Binding-site contacts:
Ligand atom O2A contacts residue SER162 of chain 1.A at 3.6 Å.
Ligand atom O1A contacts residue VAL163 of chain 1.A at 3.6 Å (h-bond).
Ligand atom O3D contacts residue VAL327 of chain 1.A at 3.0 Å (h-bond).
Ligand atom O2U contacts residue ASP123 of chain 1.A at 3.6 Å.
Ligand atom O4U contacts residue VAL122 of chain 1.A at 3.1 Å.
Ligand atom N3U contacts residue PRO121 of chain 1.A at 3.2 Å (h-bond).
Ligand atom O1A contacts residue GLY164 of chain 1.A at 3.5 Å (h-bond).
Ligand atom O4 contacts residue ASP305 of chain 1.A at 2.9 Å (salt-bridge).
Ligand atom O2D contacts residue PRO121 of chain 1.A at 3.5 Å.
Ligand atom O2U contacts residue PRO121 of chain 1.A at 3.3 Å.
Ligand atom O1E contacts residue LYS22 of chain 1.A at 3.0 Å (salt-bridge).
Ligand atom O4U contacts residue LEU124 of chain 1.A at 2.7 Å (h-bond).
Ligand atom C7 contacts residue ASN23 of chain 1.A at 3.5 Å.
Ligand atom C6U contacts residue PRO121 of chain 1.A at 3.5 Å (hydrophobic).
Ligand atom O4 contacts residue THR304 of chain 1.A at 3.6 Å.
Ligand atom N3U contacts residue ASP123 of chain 1.A at 2.6 Å (salt-bridge).
Ligand atom O1B contacts residue GLY164 of chain 1.A at 3.0 Å (h-bond).
Ligand atom C5U contacts residue PRO121 of chain 1.A at 3.1 Å (hydrophobic).
Ligand atom O2A contacts residue VAL163 of chain 1.A at 2.8 Å (h-bond).
Ligand atom O7 contacts residue ASN23 of chain 1.A at 3.1 Å.
Ligand atom C4U contacts residue PRO121 of chain 1.A at 2.9 Å (hydrophobic).
Ligand atom O1E contacts residue ASN23 of chain 1.A at 3.2 Å (h-bond).
Ligand atom C2U contacts residue ASP123 of chain 1.A at 3.5 Å.
Ligand atom O3 contacts residue ASP305 of chain 1.A at 3.4 Å (salt-bridge).
Ligand atom O4U contacts residue ASP123 of chain 1.A at 3.1 Å (salt-bridge).
Ligand atom O2B contacts residue ARG120 of chain 1.A at 3.0 Å (salt-bridge).
Ligand atom O2E contacts residue LYS22 of chain 1.A at 2.8 Å (salt-bridge).
Ligand atom O1A contacts residue SER162 of chain 1.A at 2.8 Å (h-bond).
Ligand atom C4 contacts residue ASP305 of chain 1.A at 3.6 Å.
Ligand atom O3 contacts residue ASN23 of chain 1.A at 3.5 Å (h-bond).
Ligand atom PA contacts residue VAL163 of chain 1.A at 3.6 Å.
Ligand atom C2U contacts residue PRO121 of chain 1.A at 3.6 Å (hydrophobic).
Ligand atom O4U contacts residue PRO121 of chain 1.A at 3.3 Å (h-bond).
Ligand atom C4U contacts residue ASP123 of chain 1.A at 3.4 Å.
Ligand atom O4 contacts residue PHE328 of chain 1.A at 3.4 Å.
Ligand atom C1E contacts residue LYS22 of chain 1.A at 3.3 Å.
Ligand atom C1E contacts residue ASN23 of chain 1.A at 3.7 Å.
Ligand atom O2D contacts residue ALA119 of chain 1.A at 2.7 Å (h-bond).
Ligand atom O2U contacts residue LYS160 of chain 1.A at 3.6 Å (salt-bridge).
Ligand atom C8 contacts residue ASN23 of chain 1.A at 3.5 Å.

The protein below binds the small molecule below.
Small molecule (SMILES): CC(=O)N[C@H]1[C@@H](O[P](=O)(O)O[P](=O)(O)OC[C@H]2O[C@@H](n3ccc(=O)[nH]c3=O)[C@H](O)[C@@H]2O)O[C@H](CO)[C@@H](O)[C@@H]1O[C@H](C)C(=O)O

Sequence of chain 1.A:
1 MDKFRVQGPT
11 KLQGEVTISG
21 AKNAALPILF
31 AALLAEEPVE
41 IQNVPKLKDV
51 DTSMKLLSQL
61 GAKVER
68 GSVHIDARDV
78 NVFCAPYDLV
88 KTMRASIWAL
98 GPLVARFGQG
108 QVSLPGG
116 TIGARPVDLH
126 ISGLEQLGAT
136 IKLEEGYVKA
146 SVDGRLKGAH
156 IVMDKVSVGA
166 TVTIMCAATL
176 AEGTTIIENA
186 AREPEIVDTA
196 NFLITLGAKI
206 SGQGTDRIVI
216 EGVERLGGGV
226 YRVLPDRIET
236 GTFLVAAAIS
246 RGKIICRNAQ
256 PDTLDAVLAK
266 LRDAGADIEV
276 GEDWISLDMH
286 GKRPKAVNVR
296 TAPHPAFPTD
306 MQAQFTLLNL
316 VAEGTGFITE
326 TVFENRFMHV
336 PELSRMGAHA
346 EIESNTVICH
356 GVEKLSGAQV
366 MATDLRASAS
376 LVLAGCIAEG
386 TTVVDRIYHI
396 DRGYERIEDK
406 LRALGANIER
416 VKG